Sequence of chain 1.B:
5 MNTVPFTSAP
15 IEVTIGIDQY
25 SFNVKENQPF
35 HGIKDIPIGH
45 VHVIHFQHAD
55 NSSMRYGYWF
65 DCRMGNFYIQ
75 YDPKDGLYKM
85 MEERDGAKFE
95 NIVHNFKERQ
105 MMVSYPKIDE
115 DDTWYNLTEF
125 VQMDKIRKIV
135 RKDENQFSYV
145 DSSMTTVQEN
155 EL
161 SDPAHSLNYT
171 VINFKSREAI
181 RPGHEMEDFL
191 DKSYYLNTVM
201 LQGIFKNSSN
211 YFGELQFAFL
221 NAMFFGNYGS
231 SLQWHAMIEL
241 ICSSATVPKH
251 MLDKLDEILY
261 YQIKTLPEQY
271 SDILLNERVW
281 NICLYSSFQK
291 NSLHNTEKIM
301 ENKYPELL

Binding-site contacts:
Ligand atom C5 contacts residue TYR72 of chain 1.B at 4.0 Å (hydrophobic).
Ligand atom C contacts residue GLN74 of chain 1.B at 4.0 Å.
Ligand atom O1 contacts residue ILE96 of chain 1.B at 3.9 Å.
Ligand atom C8 contacts residue THR11 of chain 1.B at 4.2 Å.
Ligand atom C6 contacts residue PHE100 of chain 1.B at 4.2 Å (hydrophobic).
Ligand atom C5 contacts residue PRO9 of chain 1.B at 3.4 Å (hydrophobic).
Ligand atom C7 contacts residue THR11 of chain 1.B at 3.7 Å.
Ligand atom O contacts residue LYS92 of chain 1.B at 3.2 Å (salt-bridge).
Ligand atom F contacts residue ILE96 of chain 1.B at 3.8 Å.
Ligand atom C4 contacts residue ILE96 of chain 1.B at 4.5 Å (hydrophobic).
Ligand atom C6 contacts residue PRO9 of chain 1.B at 3.9 Å (hydrophobic).
Ligand atom C5 contacts residue ILE96 of chain 1.B at 3.9 Å (hydrophobic).
Ligand atom O1 contacts residue LYS92 of chain 1.B at 3.4 Å.
Ligand atom O contacts residue GLU87 of chain 1.B at 3.0 Å (salt-bridge).
Ligand atom C4 contacts residue PRO9 of chain 1.B at 4.4 Å (hydrophobic).
Ligand atom C4 contacts residue TYR72 of chain 1.B at 4.1 Å (hydrophobic).
Ligand atom C6 contacts residue TYR72 of chain 1.B at 4.0 Å (hydrophobic).
Ligand atom C contacts residue THR11 of chain 1.B at 3.9 Å.
Ligand atom C2 contacts residue GLU87 of chain 1.B at 3.4 Å.
Ligand atom F contacts residue PRO9 of chain 1.B at 3.2 Å.
Ligand atom F contacts residue TYR72 of chain 1.B at 4.4 Å.
Ligand atom C5 contacts residue PHE93 of chain 1.B at 4.0 Å (hydrophobic).
Ligand atom C2 contacts residue TYR72 of chain 1.B at 3.9 Å (hydrophobic).
Ligand atom S contacts residue GLU87 of chain 1.B at 3.7 Å.
Ligand atom N contacts residue LYS92 of chain 1.B at 4.3 Å.
Ligand atom S contacts residue LYS92 of chain 1.B at 3.8 Å.
Ligand atom F contacts residue THR11 of chain 1.B at 4.2 Å.
Ligand atom O1 contacts residue GLU87 of chain 1.B at 4.3 Å.
Ligand atom C8 contacts residue TYR72 of chain 1.B at 3.4 Å (hydrophobic).
Ligand atom C6 contacts residue ILE96 of chain 1.B at 3.8 Å (hydrophobic).
Ligand atom C4 contacts residue PHE93 of chain 1.B at 3.5 Å (hydrophobic).
Ligand atom F contacts residue PHE100 of chain 1.B at 3.2 Å.
Ligand atom C3 contacts residue TYR72 of chain 1.B at 3.9 Å (hydrophobic).
Ligand atom F contacts residue PHE10 of chain 1.B at 3.8 Å.
Ligand atom C7 contacts residue TYR72 of chain 1.B at 3.5 Å (hydrophobic).

A small-molecule ligand and the protein it binds are described below.
Small molecule (SMILES): CCNS(=O)(=O)Cc1ccc(F)cc1